Binding-site contacts:
Ligand atom C5 contacts residue ASN37 of chain 1.B at 3.6 Å.
Ligand atom C8 contacts residue LEU40 of chain 1.B at 3.6 Å (hydrophobic).
Ligand atom N2 contacts residue ASN37 of chain 1.B at 3.1 Å (h-bond).
Ligand atom C8 contacts residue ASN37 of chain 1.B at 4.4 Å.
Ligand atom C1 contacts residue ASN37 of chain 1.B at 1.4 Å.
Ligand atom C4 contacts residue ASN37 of chain 1.B at 4.1 Å.
Ligand atom C3 contacts residue ASN37 of chain 1.B at 3.8 Å.
Ligand atom C7 contacts residue LEU40 of chain 1.B at 4.0 Å (hydrophobic).
Ligand atom C7 contacts residue ASN37 of chain 1.B at 4.0 Å.
Ligand atom C2 contacts residue ASN37 of chain 1.B at 2.5 Å.
Ligand atom N2 contacts residue LEU40 of chain 1.B at 4.4 Å.
Ligand atom O5 contacts residue ASN37 of chain 1.B at 2.2 Å (h-bond).

Sequence of chain 1.B:
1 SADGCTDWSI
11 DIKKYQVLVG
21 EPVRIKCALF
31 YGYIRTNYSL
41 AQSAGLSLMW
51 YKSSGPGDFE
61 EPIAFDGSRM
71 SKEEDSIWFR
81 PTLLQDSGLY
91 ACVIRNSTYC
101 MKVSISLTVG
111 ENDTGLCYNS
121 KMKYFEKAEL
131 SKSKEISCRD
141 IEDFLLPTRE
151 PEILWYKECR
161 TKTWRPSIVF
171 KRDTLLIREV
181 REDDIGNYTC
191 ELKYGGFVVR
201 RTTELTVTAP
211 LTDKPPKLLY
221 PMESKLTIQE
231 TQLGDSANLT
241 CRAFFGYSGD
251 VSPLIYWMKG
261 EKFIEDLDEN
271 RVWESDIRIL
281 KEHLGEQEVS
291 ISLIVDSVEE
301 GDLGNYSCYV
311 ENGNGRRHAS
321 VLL

The small molecule below binds the protein below.
Small molecule (SMILES): CC(=O)N[C@@H]1[C@@H](O)[C@H](O)[C@@H](CO)O[C@H]1O